Binding-site contacts:
Ligand atom C4 contacts residue THR134 of chain 1.C at 3.9 Å.
Ligand atom O3 contacts residue THR134 of chain 1.C at 4.5 Å.
Ligand atom C5 contacts residue ALA130 of chain 1.C at 3.6 Å (hydrophobic).
Ligand atom C4 contacts residue ALA130 of chain 1.C at 4.2 Å (hydrophobic).
Ligand atom C1 contacts residue VAL1 of chain 1.C at 1.4 Å (hydrophobic).
Ligand atom C1 contacts residue SER131 of chain 1.C at 3.4 Å.
Ligand atom O3 contacts residue SER138 of chain 1.A at 4.4 Å.
Ligand atom C6 contacts residue ALA130 of chain 1.C at 4.4 Å (hydrophobic).
Ligand atom C2 contacts residue SER138 of chain 1.A at 3.8 Å.
Ligand atom C2 contacts residue SER131 of chain 1.C at 3.5 Å.
Ligand atom C5 contacts residue LYS127 of chain 1.C at 4.2 Å.
Ligand atom C2 contacts residue THR134 of chain 1.A at 4.2 Å.
Ligand atom C6 contacts residue SER138 of chain 1.A at 3.9 Å.
Ligand atom C1 contacts residue LYS127 of chain 1.C at 4.2 Å.
Ligand atom C6 contacts residue LYS127 of chain 1.C at 3.5 Å.
Ligand atom C1 contacts residue LEU2 of chain 1.C at 3.7 Å (hydrophobic).
Ligand atom C2 contacts residue LYS127 of chain 1.C at 4.3 Å.
Ligand atom C4 contacts residue VAL1 of chain 1.C at 4.3 Å (hydrophobic).
Ligand atom C2 contacts residue VAL1 of chain 1.C at 2.5 Å (hydrophobic).
Ligand atom C4 contacts residue SER131 of chain 1.C at 4.2 Å.
Ligand atom C6 contacts residue VAL1 of chain 1.C at 3.6 Å (hydrophobic).
Ligand atom O3 contacts residue SER131 of chain 1.C at 3.7 Å.
Ligand atom C6 contacts residue SER131 of chain 1.C at 4.0 Å.
Ligand atom C1 contacts residue SER138 of chain 1.A at 3.9 Å.
Ligand atom C4 contacts residue THR134 of chain 1.A at 3.7 Å.
Ligand atom C5 contacts residue THR134 of chain 1.A at 4.5 Å.
Ligand atom C5 contacts residue SER131 of chain 1.C at 4.3 Å.
Ligand atom O3 contacts residue THR134 of chain 1.A at 3.5 Å.
Ligand atom O3 contacts residue VAL1 of chain 1.C at 3.1 Å (h-bond).

The small molecule below binds the protein below.
Small molecule (SMILES): O=Cc1ccco1

Sequence of chain 1.C:
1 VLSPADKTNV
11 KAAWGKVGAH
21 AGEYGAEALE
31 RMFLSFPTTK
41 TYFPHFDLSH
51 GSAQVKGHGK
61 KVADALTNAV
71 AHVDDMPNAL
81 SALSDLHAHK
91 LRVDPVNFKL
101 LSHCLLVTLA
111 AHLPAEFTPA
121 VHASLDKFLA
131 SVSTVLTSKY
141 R

Sequence of chain 1.A:
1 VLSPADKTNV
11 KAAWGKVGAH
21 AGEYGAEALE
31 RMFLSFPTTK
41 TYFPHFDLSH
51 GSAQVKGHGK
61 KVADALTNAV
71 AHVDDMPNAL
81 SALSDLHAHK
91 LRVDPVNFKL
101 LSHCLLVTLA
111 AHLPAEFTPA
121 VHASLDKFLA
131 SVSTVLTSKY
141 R